This small molecule binds to this protein.
Small molecule (SMILES): Nc1ccnc(=O)[nH]1

Sequence of chain 2.B:
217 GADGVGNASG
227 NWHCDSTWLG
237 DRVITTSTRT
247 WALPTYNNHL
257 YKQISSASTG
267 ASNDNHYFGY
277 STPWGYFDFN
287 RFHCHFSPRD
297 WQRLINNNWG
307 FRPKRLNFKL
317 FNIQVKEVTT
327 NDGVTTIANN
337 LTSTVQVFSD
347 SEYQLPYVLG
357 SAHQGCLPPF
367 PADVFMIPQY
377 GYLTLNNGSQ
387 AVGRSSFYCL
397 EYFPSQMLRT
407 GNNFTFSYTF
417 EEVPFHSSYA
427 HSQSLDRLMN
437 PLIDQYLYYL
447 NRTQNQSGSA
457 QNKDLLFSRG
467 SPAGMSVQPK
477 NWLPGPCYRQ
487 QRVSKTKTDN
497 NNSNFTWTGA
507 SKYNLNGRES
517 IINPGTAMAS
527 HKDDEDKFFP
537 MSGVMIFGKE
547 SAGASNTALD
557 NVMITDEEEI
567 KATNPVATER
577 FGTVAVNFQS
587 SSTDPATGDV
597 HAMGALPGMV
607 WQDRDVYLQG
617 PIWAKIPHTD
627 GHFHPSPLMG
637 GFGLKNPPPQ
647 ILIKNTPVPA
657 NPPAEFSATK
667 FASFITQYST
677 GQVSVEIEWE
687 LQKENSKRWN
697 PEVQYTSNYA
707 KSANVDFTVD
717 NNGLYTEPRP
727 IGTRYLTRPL

Sequence of chain 2.E:
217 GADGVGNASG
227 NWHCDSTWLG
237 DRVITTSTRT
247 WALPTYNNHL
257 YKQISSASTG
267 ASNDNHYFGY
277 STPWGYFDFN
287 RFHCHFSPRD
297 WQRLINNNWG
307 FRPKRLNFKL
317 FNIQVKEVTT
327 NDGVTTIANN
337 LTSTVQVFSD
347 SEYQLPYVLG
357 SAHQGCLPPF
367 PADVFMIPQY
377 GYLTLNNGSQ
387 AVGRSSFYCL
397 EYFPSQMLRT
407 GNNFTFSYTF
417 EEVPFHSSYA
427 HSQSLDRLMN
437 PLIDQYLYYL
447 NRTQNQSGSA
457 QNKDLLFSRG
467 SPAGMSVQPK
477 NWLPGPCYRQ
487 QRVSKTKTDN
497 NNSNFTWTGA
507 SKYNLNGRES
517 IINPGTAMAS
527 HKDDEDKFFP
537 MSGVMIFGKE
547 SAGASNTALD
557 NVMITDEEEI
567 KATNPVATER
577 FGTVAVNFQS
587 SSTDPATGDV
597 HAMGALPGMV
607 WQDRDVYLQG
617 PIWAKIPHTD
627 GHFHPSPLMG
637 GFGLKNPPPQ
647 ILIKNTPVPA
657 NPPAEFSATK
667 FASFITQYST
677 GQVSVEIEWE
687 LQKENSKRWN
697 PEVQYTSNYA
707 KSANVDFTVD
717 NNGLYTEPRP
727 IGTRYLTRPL

Binding-site contacts:
Ligand atom O2 contacts residue HIS630 of chain 2.E at 3.8 Å.
Ligand atom C5 contacts residue HIS628 of chain 2.B at 4.1 Å.
Ligand atom C5 contacts residue PHE629 of chain 2.E at 4.1 Å (hydrophobic).
Ligand atom N3 contacts residue HIS630 of chain 2.E at 2.9 Å (h-bond).
Ligand atom O2 contacts residue GLY627 of chain 2.B at 3.5 Å.
Ligand atom N4 contacts residue PRO631 of chain 2.E at 4.5 Å.
Ligand atom C6 contacts residue HIS628 of chain 2.B at 2.9 Å.
Ligand atom C2 contacts residue GLY627 of chain 2.B at 4.2 Å.
Ligand atom O2 contacts residue ASP626 of chain 2.B at 3.7 Å.
Ligand atom C6 contacts residue PHE629 of chain 2.B at 4.1 Å (hydrophobic).
Ligand atom C4 contacts residue HIS630 of chain 2.E at 3.4 Å.
Ligand atom C2 contacts residue HIS628 of chain 2.B at 3.3 Å.
Ligand atom N3 contacts residue HIS628 of chain 2.B at 4.4 Å.
Ligand atom C6 contacts residue PHE629 of chain 2.E at 4.4 Å (hydrophobic).
Ligand atom N1 contacts residue PHE629 of chain 2.B at 4.2 Å.
Ligand atom N1 contacts residue HIS628 of chain 2.B at 2.3 Å (h-bond).
Ligand atom C5 contacts residue HIS630 of chain 2.E at 4.3 Å.
Ligand atom N1 contacts residue TRP607 of chain 2.E at 4.4 Å.
Ligand atom O2 contacts residue HIS628 of chain 2.B at 3.3 Å (h-bond).
Ligand atom N1 contacts residue HIS630 of chain 2.E at 4.2 Å.
Ligand atom N4 contacts residue HIS630 of chain 2.E at 3.4 Å.
Ligand atom C2 contacts residue HIS630 of chain 2.E at 3.4 Å.